Binding-site contacts:
Ligand atom O5 contacts residue ASN171 of chain 1.B at 2.3 Å (h-bond).
Ligand atom O6 contacts residue THR178 of chain 1.B at 4.0 Å.
Ligand atom N2 contacts residue ASN171 of chain 1.B at 3.0 Å (h-bond).
Ligand atom C3 contacts residue TYR144 of chain 1.B at 3.7 Å (hydrophobic).
Ligand atom C1 contacts residue SER180 of chain 1.B at 3.8 Å.
Ligand atom C5 contacts residue TYR144 of chain 1.B at 4.1 Å (hydrophobic).
Ligand atom O7 contacts residue TYR144 of chain 1.B at 3.7 Å.
Ligand atom C1 contacts residue ASN171 of chain 1.B at 1.4 Å.
Ligand atom N2 contacts residue TYR144 of chain 1.B at 3.3 Å.
Ligand atom C1 contacts residue THR178 of chain 1.B at 4.2 Å.
Ligand atom C7 contacts residue ASN171 of chain 1.B at 4.0 Å.
Ligand atom C8 contacts residue ASN171 of chain 1.B at 4.5 Å.
Ligand atom C2 contacts residue TYR144 of chain 1.B at 3.9 Å (hydrophobic).
Ligand atom C3 contacts residue ASN171 of chain 1.B at 3.8 Å.
Ligand atom C1 contacts residue TYR144 of chain 1.B at 3.6 Å (hydrophobic).
Ligand atom C4 contacts residue ASN171 of chain 1.B at 4.2 Å.
Ligand atom C6 contacts residue SER180 of chain 1.B at 3.8 Å.
Ligand atom O5 contacts residue TYR144 of chain 1.B at 4.3 Å.
Ligand atom O5 contacts residue THR178 of chain 1.B at 3.5 Å.
Ligand atom C4 contacts residue TYR144 of chain 1.B at 4.4 Å (hydrophobic).
Ligand atom C5 contacts residue ASN171 of chain 1.B at 3.6 Å.
Ligand atom C2 contacts residue ASN171 of chain 1.B at 2.5 Å.
Ligand atom C5 contacts residue SER180 of chain 1.B at 3.8 Å.
Ligand atom O5 contacts residue SER180 of chain 1.B at 3.5 Å.
Ligand atom C7 contacts residue TYR144 of chain 1.B at 4.2 Å (hydrophobic).

Sequence of chain 1.B:
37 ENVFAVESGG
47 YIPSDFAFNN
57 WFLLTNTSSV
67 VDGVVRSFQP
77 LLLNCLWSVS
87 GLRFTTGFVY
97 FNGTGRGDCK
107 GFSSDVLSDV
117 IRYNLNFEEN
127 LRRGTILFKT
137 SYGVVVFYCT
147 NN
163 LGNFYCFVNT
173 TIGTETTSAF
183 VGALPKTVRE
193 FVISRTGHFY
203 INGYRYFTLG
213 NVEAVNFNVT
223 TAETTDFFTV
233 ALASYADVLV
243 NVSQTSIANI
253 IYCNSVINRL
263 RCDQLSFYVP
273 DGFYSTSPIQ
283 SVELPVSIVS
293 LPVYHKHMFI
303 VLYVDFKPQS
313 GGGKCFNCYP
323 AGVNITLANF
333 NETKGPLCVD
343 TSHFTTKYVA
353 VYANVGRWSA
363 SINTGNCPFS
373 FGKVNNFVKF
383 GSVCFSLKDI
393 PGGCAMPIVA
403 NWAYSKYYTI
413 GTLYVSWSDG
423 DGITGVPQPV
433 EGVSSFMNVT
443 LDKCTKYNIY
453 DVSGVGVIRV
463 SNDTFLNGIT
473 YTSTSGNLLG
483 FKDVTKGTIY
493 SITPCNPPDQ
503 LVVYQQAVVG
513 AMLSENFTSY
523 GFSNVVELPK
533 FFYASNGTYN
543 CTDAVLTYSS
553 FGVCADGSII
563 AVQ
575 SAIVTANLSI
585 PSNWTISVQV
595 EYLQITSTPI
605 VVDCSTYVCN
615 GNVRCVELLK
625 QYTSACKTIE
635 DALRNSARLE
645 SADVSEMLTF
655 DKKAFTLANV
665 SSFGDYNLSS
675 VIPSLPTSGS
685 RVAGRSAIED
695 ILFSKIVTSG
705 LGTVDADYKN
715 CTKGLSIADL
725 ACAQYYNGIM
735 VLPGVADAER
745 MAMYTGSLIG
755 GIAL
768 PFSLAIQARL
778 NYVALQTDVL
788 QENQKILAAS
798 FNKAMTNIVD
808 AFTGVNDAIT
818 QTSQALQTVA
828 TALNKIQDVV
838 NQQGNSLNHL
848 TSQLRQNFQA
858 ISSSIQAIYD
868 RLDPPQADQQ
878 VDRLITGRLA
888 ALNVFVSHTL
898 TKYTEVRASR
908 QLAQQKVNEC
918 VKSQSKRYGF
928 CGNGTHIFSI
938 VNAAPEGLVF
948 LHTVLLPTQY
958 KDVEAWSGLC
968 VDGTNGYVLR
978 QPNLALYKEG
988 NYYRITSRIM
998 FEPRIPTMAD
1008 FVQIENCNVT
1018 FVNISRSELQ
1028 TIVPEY

The protein below binds the small molecule below.
Small molecule (SMILES): CC(=O)N[C@H]1[C@H](O[C@H]2[C@H](O)[C@@H](NC(C)=O)CO[C@@H]2CO)O[C@H](CO)[C@@H](O)[C@@H]1O